Sequence of chain 1.B:
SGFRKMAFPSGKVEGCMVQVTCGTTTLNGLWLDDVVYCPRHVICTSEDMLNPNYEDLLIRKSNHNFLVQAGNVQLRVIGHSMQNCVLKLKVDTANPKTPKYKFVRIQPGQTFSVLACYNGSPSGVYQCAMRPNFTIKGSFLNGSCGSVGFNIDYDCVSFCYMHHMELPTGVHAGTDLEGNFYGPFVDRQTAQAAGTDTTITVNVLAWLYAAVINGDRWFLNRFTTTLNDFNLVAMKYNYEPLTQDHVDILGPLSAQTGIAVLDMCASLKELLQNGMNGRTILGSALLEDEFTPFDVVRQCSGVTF

Binding-site contacts:
Ligand atom N1 contacts residue SER144 of chain 1.A at 3.5 Å (h-bond).
Ligand atom C1 contacts residue GLY143 of chain 1.A at 3.2 Å.
Ligand atom O1 contacts residue DMS1 of chain 1.I at 3.0 Å (h-bond).
Ligand atom C20 contacts residue HIS163 of chain 1.A at 3.1 Å.
Ligand atom C11 contacts residue DMS1 of chain 1.E at 3.6 Å.
Ligand atom C10 contacts residue MET49 of chain 1.A at 3.6 Å (hydrophobic).
Ligand atom O2 contacts residue GLN189 of chain 1.A at 3.0 Å (h-bond).
Ligand atom C19 contacts residue HIS163 of chain 1.A at 3.5 Å.
Ligand atom C15 contacts residue DMS1 of chain 1.I at 3.7 Å.
Ligand atom C16 contacts residue DMS1 of chain 1.I at 3.7 Å.
Ligand atom C contacts residue GLY143 of chain 1.A at 3.5 Å.
Ligand atom C17 contacts residue PHE140 of chain 1.A at 3.6 Å (hydrophobic).
Ligand atom C contacts residue SER144 of chain 1.A at 3.8 Å.
Ligand atom CL contacts residue HIS164 of chain 1.A at 3.8 Å.
Ligand atom C contacts residue CYS145 of chain 1.A at 1.9 Å (hydrophobic).
Ligand atom O contacts residue CYS145 of chain 1.A at 3.7 Å.
Ligand atom C3 contacts residue DMS1 of chain 1.I at 3.7 Å.
Ligand atom C18 contacts residue LEU141 of chain 1.A at 3.7 Å (hydrophobic).
Ligand atom C2 contacts residue CYS145 of chain 1.A at 3.2 Å (hydrophobic).
Ligand atom C14 contacts residue DMS1 of chain 1.I at 3.7 Å.
Ligand atom C19 contacts residue GLU166 of chain 1.A at 3.6 Å.
Ligand atom C8 contacts residue MET165 of chain 1.A at 3.6 Å (hydrophobic).
Ligand atom CL contacts residue HIS41 of chain 1.A at 3.4 Å.
Ligand atom C1 contacts residue ASN142 of chain 1.A at 3.7 Å.
Ligand atom N1 contacts residue HIS163 of chain 1.A at 2.5 Å (h-bond).
Ligand atom C6 contacts residue GLN189 of chain 1.A at 3.5 Å.
Ligand atom O1 contacts residue MET165 of chain 1.A at 3.5 Å.
Ligand atom CL contacts residue ASP187 of chain 1.A at 3.5 Å.
Ligand atom C18 contacts residue GLU166 of chain 1.A at 3.8 Å.
Ligand atom C1 contacts residue CYS145 of chain 1.A at 3.0 Å (hydrophobic).
Ligand atom C9 contacts residue MET49 of chain 1.A at 3.7 Å (hydrophobic).
Ligand atom C17 contacts residue LEU141 of chain 1.A at 3.7 Å (hydrophobic).
Ligand atom C17 contacts residue GLU166 of chain 1.A at 3.3 Å.
Ligand atom C9 contacts residue MET165 of chain 1.A at 3.5 Å (hydrophobic).
Ligand atom N contacts residue CYS145 of chain 1.A at 3.6 Å.
Ligand atom O1 contacts residue GLU166 of chain 1.A at 3.1 Å (salt-bridge).
Ligand atom C8 contacts residue HIS164 of chain 1.A at 3.4 Å.
Ligand atom C19 contacts residue PHE140 of chain 1.A at 3.7 Å (hydrophobic).
Ligand atom C11 contacts residue GLN189 of chain 1.A at 3.4 Å.
Ligand atom C19 contacts residue LEU141 of chain 1.A at 3.7 Å (hydrophobic).

Sequence of chain 1.A:
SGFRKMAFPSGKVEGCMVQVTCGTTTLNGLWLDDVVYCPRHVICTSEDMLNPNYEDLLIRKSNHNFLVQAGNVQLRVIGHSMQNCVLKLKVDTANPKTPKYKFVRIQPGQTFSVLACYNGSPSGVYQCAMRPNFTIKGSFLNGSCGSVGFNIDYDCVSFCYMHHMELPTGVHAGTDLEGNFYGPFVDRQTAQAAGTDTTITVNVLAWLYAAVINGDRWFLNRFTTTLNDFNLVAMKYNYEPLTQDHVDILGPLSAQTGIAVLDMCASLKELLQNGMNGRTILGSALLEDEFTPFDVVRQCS

This protein binds this small molecule.
Small molecule (SMILES): CCC(=O)N(C(=O)[C@@H]1COc2ccc(Cl)cc21)c1cncc2ccccc12